Sequence of chain 1.B:
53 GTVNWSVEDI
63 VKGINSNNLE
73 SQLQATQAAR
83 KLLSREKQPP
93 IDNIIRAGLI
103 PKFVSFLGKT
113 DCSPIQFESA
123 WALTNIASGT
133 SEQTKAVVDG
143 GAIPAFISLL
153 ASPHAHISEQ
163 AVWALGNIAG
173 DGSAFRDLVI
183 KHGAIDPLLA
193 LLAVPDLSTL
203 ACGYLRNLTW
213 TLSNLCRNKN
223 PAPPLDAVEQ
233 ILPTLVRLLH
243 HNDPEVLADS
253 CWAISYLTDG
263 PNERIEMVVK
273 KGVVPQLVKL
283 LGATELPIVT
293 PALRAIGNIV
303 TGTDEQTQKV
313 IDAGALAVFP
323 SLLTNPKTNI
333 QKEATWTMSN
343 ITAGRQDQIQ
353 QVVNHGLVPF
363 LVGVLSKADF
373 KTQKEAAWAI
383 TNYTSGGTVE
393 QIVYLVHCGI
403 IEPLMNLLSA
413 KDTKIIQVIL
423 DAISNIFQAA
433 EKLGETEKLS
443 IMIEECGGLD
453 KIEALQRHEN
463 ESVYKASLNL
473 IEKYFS

Binding-site contacts:
Ligand atom CB contacts residue SER130 of chain 1.B at 3.6 Å.
Ligand atom NH1 contacts residue GLN162 of chain 1.B at 2.8 Å (h-bond).
Ligand atom CE contacts residue ASN209 of chain 1.B at 3.5 Å.
Ligand atom CA contacts residue ASN169 of chain 1.B at 3.1 Å.
Ligand atom NZ contacts residue GLY131 of chain 1.B at 3.1 Å (h-bond).
Ligand atom N contacts residue ASN169 of chain 1.B at 2.9 Å (h-bond).
Ligand atom CB contacts residue TRP123 of chain 1.B at 3.4 Å (hydrophobic).
Ligand atom CD contacts residue GLN162 of chain 1.B at 3.4 Å.
Ligand atom CG2 contacts residue ARG219 of chain 1.B at 3.7 Å.
Ligand atom CG contacts residue TRP123 of chain 1.B at 3.5 Å (hydrophobic).
Ligand atom NZ contacts residue THR136 of chain 1.B at 2.9 Å (h-bond).
Ligand atom O contacts residue TRP123 of chain 1.B at 3.0 Å (h-bond).
Ligand atom CG1 contacts residue SER86 of chain 1.B at 3.2 Å.
Ligand atom O contacts residue ASN169 of chain 1.B at 3.1 Å (h-bond).
Ligand atom CE contacts residue THR136 of chain 1.B at 3.5 Å.
Ligand atom CG contacts residue TRP165 of chain 1.B at 3.5 Å (hydrophobic).
Ligand atom O contacts residue SER86 of chain 1.B at 3.3 Å.
Ligand atom CB contacts residue ASN169 of chain 1.B at 3.4 Å.
Ligand atom O contacts residue ASN127 of chain 1.B at 2.9 Å (h-bond).
Ligand atom NZ contacts residue ASN209 of chain 1.B at 3.1 Å (h-bond).
Ligand atom NE contacts residue TRP123 of chain 1.B at 3.6 Å.
Ligand atom CD contacts residue GLY131 of chain 1.B at 3.4 Å.
Ligand atom O contacts residue TRP165 of chain 1.B at 3.6 Å.
Ligand atom CD contacts residue ALA129 of chain 1.B at 3.6 Å (hydrophobic).
Ligand atom O contacts residue ASN216 of chain 1.B at 3.0 Å (h-bond).
Ligand atom CB contacts residue GLY172 of chain 1.B at 3.5 Å.
Ligand atom O contacts residue TRP212 of chain 1.B at 3.6 Å.
Ligand atom C contacts residue ASN169 of chain 1.B at 3.5 Å.
Ligand atom NZ contacts residue ASP173 of chain 1.B at 3.1 Å (salt-bridge).
Ligand atom O contacts residue GLY172 of chain 1.B at 3.5 Å.
Ligand atom CE contacts residue ASP173 of chain 1.B at 3.6 Å.
Ligand atom O contacts residue TRP165 of chain 1.B at 2.9 Å (h-bond).
Ligand atom CB contacts residue TRP165 of chain 1.B at 3.5 Å (hydrophobic).
Ligand atom O contacts residue TRP212 of chain 1.B at 3.2 Å (h-bond).
Ligand atom CG contacts residue TRP254 of chain 1.B at 3.4 Å (hydrophobic).
Ligand atom N contacts residue ASN127 of chain 1.B at 2.9 Å (h-bond).
Ligand atom CD contacts residue TRP254 of chain 1.B at 3.6 Å (hydrophobic).
Ligand atom CB contacts residue SER130 of chain 1.B at 3.6 Å.
Ligand atom O contacts residue ARG219 of chain 1.B at 3.1 Å (salt-bridge).
Ligand atom CD contacts residue TRP123 of chain 1.B at 3.5 Å (hydrophobic).

The protein below binds the small molecule below.
Small molecule (SMILES): CC(C)[C@@H](C=O)NC(=O)[C@H](CCCN=C(N)N)NC(=O)[C@H](C)NC(=O)[C@H](CCCCN)NC(=O)[C@H](CCCCN)NC(=O)[C@@H](NC(=O)[C@@H]1CCCN1C(=O)[C@@H]1CCCN1)[C@@H](C)O